Binding-site contacts:
Ligand atom O2 contacts residue ASN25 of chain 1.C at 2.8 Å (h-bond).
Ligand atom CD2 contacts residue ILE50 of chain 1.C at 3.7 Å (hydrophobic).
Ligand atom C11 contacts residue ILE50 of chain 1.C at 3.7 Å (hydrophobic).
Ligand atom CD1 contacts residue GLY27 of chain 1.C at 3.3 Å.
Ligand atom C9 contacts residue ASN25 of chain 1.D at 3.5 Å.
Ligand atom CB1 contacts residue ASN25 of chain 1.D at 3.2 Å.
Ligand atom C51 contacts residue ILE50 of chain 1.D at 3.7 Å (hydrophobic).
Ligand atom CG1 contacts residue ILE84 of chain 1.D at 3.4 Å (hydrophobic).
Ligand atom N1 contacts residue GLY48 of chain 1.C at 3.2 Å (h-bond).
Ligand atom C61 contacts residue THR80 of chain 1.C at 3.3 Å.
Ligand atom C6 contacts residue PRO81 of chain 1.D at 3.6 Å (hydrophobic).
Ligand atom C22 contacts residue ILE50 of chain 1.C at 3.6 Å (hydrophobic).
Ligand atom O2 contacts residue ASN25 of chain 1.D at 2.7 Å (h-bond).
Ligand atom C9 contacts residue ASN25 of chain 1.C at 3.3 Å.
Ligand atom C3 contacts residue ARG8 of chain 1.D at 3.7 Å.
Ligand atom O1 contacts residue GLY49 of chain 1.C at 3.6 Å.
Ligand atom O contacts residue ASP29 of chain 1.C at 3.1 Å (salt-bridge).
Ligand atom C7 contacts residue PRO81 of chain 1.D at 3.6 Å (hydrophobic).
Ligand atom CE2 contacts residue GLY49 of chain 1.C at 3.7 Å.
Ligand atom C51 contacts residue PRO81 of chain 1.C at 3.5 Å (hydrophobic).
Ligand atom CD2 contacts residue ILE84 of chain 1.D at 3.4 Å (hydrophobic).
Ligand atom N contacts residue GLY48 of chain 1.C at 2.9 Å (h-bond).
Ligand atom O2 contacts residue GLY27 of chain 1.C at 3.6 Å (h-bond).
Ligand atom CE2 contacts residue ILE50 of chain 1.C at 3.5 Å (hydrophobic).
Ligand atom ND2 contacts residue GLY48 of chain 1.C at 3.5 Å (h-bond).
Ligand atom C4 contacts residue ARG8 of chain 1.D at 3.5 Å.
Ligand atom OD1 contacts residue ASP29 of chain 1.C at 3.4 Å (salt-bridge).
Ligand atom C11 contacts residue GLY48 of chain 1.D at 3.6 Å.
Ligand atom C31 contacts residue GLY48 of chain 1.D at 3.4 Å.
Ligand atom C41 contacts residue PRO81 of chain 1.C at 3.6 Å (hydrophobic).
Ligand atom O contacts residue ALA28 of chain 1.C at 3.6 Å.
Ligand atom OD1 contacts residue ALA28 of chain 1.C at 3.6 Å.
Ligand atom N2 contacts residue GLY27 of chain 1.C at 3.1 Å (h-bond).
Ligand atom C61 contacts residue ILE50 of chain 1.D at 3.6 Å (hydrophobic).
Ligand atom O contacts residue GLY27 of chain 1.C at 3.5 Å (h-bond).
Ligand atom CA contacts residue GLY48 of chain 1.C at 3.6 Å.
Ligand atom CB contacts residue GLY48 of chain 1.C at 3.3 Å.
Ligand atom CM contacts residue ASN25 of chain 1.D at 3.6 Å.
Ligand atom OD1 contacts residue ASP30 of chain 1.C at 3.0 Å (salt-bridge).
Ligand atom ND2 contacts residue ASP30 of chain 1.C at 3.2 Å (salt-bridge).

Sequence of chain 1.D:
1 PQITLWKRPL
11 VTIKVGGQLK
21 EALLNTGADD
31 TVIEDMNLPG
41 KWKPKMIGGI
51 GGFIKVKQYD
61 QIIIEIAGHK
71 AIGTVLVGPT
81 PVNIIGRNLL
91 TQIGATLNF

A protein and the small-molecule ligand that binds it are described below.
Small molecule (SMILES): CC(C)(C)NC(=O)[C@@H]1C[C@@H]2CCCC[C@@H]2CN1C[C@@H](O)[C@H](Cc1ccccc1)NC(=O)[C@H](CC(N)=O)NC(=O)c1ccc2ccccc2n1

Sequence of chain 1.C:
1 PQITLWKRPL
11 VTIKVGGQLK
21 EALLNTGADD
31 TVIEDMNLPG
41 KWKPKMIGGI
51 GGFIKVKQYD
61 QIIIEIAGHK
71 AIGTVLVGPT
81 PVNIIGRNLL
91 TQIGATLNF